Sequence of chain 1.A:
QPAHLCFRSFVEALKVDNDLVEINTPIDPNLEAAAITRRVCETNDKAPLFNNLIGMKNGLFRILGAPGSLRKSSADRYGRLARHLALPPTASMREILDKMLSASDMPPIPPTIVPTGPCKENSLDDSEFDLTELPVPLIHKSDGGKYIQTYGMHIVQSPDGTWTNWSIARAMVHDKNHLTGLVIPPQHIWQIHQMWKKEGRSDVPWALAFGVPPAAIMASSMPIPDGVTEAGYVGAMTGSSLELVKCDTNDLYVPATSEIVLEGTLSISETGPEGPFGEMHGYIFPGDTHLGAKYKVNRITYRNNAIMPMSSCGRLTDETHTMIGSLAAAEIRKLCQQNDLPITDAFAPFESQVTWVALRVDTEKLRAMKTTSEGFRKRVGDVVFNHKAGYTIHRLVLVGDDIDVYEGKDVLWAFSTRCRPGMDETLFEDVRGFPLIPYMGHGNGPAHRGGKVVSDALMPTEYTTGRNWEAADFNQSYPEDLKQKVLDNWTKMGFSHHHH

This protein binds this small molecule.
Small molecule (SMILES): Cc1cc2c3c(c1C)C(C)(C)C[C@H]1C=C(c4ccccc4)[C@]4(C(=O)NC(=O)N=C4N2C[C@H](O)[C@H](O)[C@H](O)COP(=O)(O)O)N31

Binding-site contacts:
Ligand atom C6 contacts residue ILE327 of chain 1.A at 3.5 Å (hydrophobic).
Ligand atom C4 contacts residue ILE171 of chain 1.A at 3.3 Å (hydrophobic).
Ligand atom N2 contacts residue GLN190 of chain 1.A at 3.3 Å (h-bond).
Ligand atom C2 contacts residue ARG173 of chain 1.A at 3.5 Å.
Ligand atom O5 contacts residue HIS191 of chain 1.A at 3.1 Å (h-bond).
Ligand atom P1 contacts residue MN1 of chain 1.B at 3.4 Å.
Ligand atom N2 contacts residue ILE171 of chain 1.A at 3.3 Å (h-bond).
Ligand atom O2 contacts residue ALA172 of chain 1.A at 3.6 Å.
Ligand atom O1 contacts residue GLN190 of chain 1.A at 2.9 Å (h-bond).
Ligand atom O9 contacts residue MET225 of chain 1.A at 3.2 Å.
Ligand atom O5 contacts residue ASN168 of chain 1.A at 2.9 Å (h-bond).
Ligand atom C10 contacts residue ILE327 of chain 1.A at 3.4 Å (hydrophobic).
Ligand atom O8 contacts residue GLN190 of chain 1.A at 2.9 Å (h-bond).
Ligand atom O6 contacts residue PRO226 of chain 1.A at 3.5 Å.
Ligand atom P1 contacts residue K1 of chain 1.C at 3.4 Å.
Ligand atom P1 contacts residue HIS191 of chain 1.A at 3.5 Å.
Ligand atom N1 contacts residue ALA172 of chain 1.A at 3.6 Å.
Ligand atom C11 contacts residue SER224 of chain 1.A at 3.5 Å.
Ligand atom O4 contacts residue HIS191 of chain 1.A at 2.8 Å (h-bond).
Ligand atom C2 contacts residue ALA172 of chain 1.A at 3.5 Å (hydrophobic).
Ligand atom N4 contacts residue ILE171 of chain 1.A at 3.4 Å (h-bond).
Ligand atom C26 contacts residue PHE437 of chain 1.A at 3.5 Å (hydrophobic).
Ligand atom O6 contacts residue LYS391 of chain 1.A at 2.7 Å (salt-bridge).
Ligand atom O5 contacts residue GLU233 of chain 1.A at 3.1 Å (salt-bridge).
Ligand atom C27 contacts residue TYR394 of chain 1.A at 3.6 Å (hydrophobic).
Ligand atom C1 contacts residue GLN190 of chain 1.A at 3.5 Å.
Ligand atom O5 contacts residue K1 of chain 1.C at 2.9 Å.
Ligand atom O5 contacts residue MN1 of chain 1.B at 2.2 Å.
Ligand atom O3 contacts residue SER170 of chain 1.A at 3.2 Å.
Ligand atom C19 contacts residue ILE171 of chain 1.A at 3.4 Å (hydrophobic).
Ligand atom C27 contacts residue PHE437 of chain 1.A at 3.4 Å (hydrophobic).
Ligand atom C12 contacts residue THR153 of chain 1.A at 3.3 Å.
Ligand atom O2 contacts residue ARG173 of chain 1.A at 2.7 Å (salt-bridge).
Ligand atom O3 contacts residue SER223 of chain 1.A at 3.4 Å (h-bond).
Ligand atom O6 contacts residue HIS191 of chain 1.A at 3.5 Å (h-bond).
Ligand atom O7 contacts residue SER223 of chain 1.A at 3.5 Å (h-bond).
Ligand atom C28 contacts residue PHE437 of chain 1.A at 3.4 Å (hydrophobic).
Ligand atom O3 contacts residue K1 of chain 1.C at 3.0 Å.
Ligand atom O7 contacts residue ILE171 of chain 1.A at 2.9 Å (h-bond).
Ligand atom O9 contacts residue PRO226 of chain 1.A at 3.3 Å (h-bond).